Binding-site contacts:
Ligand atom C1' contacts residue 4MU1 of chain 1.F at 3.6 Å.
Ligand atom P contacts residue 4MU1 of chain 1.F at 1.5 Å.
Ligand atom C6 contacts residue VAL75 of chain 1.A at 3.6 Å (hydrophobic).
Ligand atom C6 contacts residue PHE41 of chain 1.A at 3.5 Å (hydrophobic).
Ligand atom C2 contacts residue 4MU1 of chain 1.F at 3.1 Å.
Ligand atom C3 contacts residue ALA71 of chain 1.A at 3.7 Å (hydrophobic).
Ligand atom C1 contacts residue ALA68 of chain 1.A at 4.1 Å (hydrophobic).
Ligand atom C4 contacts residue LEU43 of chain 1.A at 4.3 Å (hydrophobic).
Ligand atom C5 contacts residue ALA71 of chain 1.A at 4.0 Å (hydrophobic).
Ligand atom C1' contacts residue ALA68 of chain 1.A at 3.9 Å (hydrophobic).
Ligand atom C3 contacts residue PHE72 of chain 1.A at 3.4 Å (hydrophobic).
Ligand atom C4 contacts residue ALA71 of chain 1.A at 4.4 Å (hydrophobic).
Ligand atom O2P contacts residue 4MU1 of chain 1.F at 2.4 Å (h-bond).
Ligand atom C1 contacts residue ALA71 of chain 1.A at 4.1 Å (hydrophobic).
Ligand atom C5 contacts residue VAL75 of chain 1.A at 4.2 Å (hydrophobic).
Ligand atom C6 contacts residue LEU43 of chain 1.A at 4.4 Å (hydrophobic).
Ligand atom P contacts residue ALA71 of chain 1.A at 4.5 Å.
Ligand atom O1P contacts residue TYR64 of chain 1.A at 4.4 Å.
Ligand atom O2P contacts residue TYR64 of chain 1.A at 4.2 Å.
Ligand atom O1P contacts residue 4MU1 of chain 1.F at 2.5 Å (h-bond).
Ligand atom C1 contacts residue 4MU1 of chain 1.F at 2.7 Å.
Ligand atom C1' contacts residue TYR64 of chain 1.A at 3.5 Å (hydrophobic).
Ligand atom C4 contacts residue PHE72 of chain 1.A at 3.8 Å (hydrophobic).
Ligand atom O2P contacts residue GLY67 of chain 1.A at 3.4 Å.
Ligand atom C3 contacts residue 4MU1 of chain 1.F at 4.4 Å.
Ligand atom O2P contacts residue ALA68 of chain 1.A at 3.3 Å (h-bond).
Ligand atom C2 contacts residue ALA71 of chain 1.A at 3.7 Å (hydrophobic).
Ligand atom C1' contacts residue GLY67 of chain 1.A at 4.1 Å.

The small molecule below binds the protein below.
Small molecule (SMILES): CCCCCC[P](=O)(O)OCC

Sequence of chain 1.A:
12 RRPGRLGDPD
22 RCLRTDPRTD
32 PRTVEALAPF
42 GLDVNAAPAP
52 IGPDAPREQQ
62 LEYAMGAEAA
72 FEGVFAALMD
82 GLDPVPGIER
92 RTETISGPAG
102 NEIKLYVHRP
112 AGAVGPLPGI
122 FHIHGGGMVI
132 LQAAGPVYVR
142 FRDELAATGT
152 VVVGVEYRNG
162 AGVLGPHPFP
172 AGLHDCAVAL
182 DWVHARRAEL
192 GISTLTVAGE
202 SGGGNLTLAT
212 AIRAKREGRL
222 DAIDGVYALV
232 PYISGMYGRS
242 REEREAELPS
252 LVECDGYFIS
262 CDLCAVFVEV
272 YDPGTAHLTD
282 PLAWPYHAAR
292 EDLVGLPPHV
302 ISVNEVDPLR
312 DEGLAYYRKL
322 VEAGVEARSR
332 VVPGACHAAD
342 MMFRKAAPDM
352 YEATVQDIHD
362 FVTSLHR